Sequence of chain 1.A:
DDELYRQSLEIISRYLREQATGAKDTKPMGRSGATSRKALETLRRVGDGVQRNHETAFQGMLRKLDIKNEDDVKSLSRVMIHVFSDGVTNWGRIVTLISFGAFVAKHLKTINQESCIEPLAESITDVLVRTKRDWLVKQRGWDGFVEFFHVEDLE

Binding-site contacts:
Ligand atom C30 contacts residue VAL84 of chain 1.A at 3.7 Å (hydrophobic).
Ligand atom O01 contacts residue ASN91 of chain 1.A at 3.8 Å.
Ligand atom O42 contacts residue ARG94 of chain 1.A at 2.8 Å.
Ligand atom N23 contacts residue ALA58 of chain 1.A at 3.3 Å.
Ligand atom C37 contacts residue PHE101 of chain 1.A at 3.2 Å (hydrophobic).
Ligand atom CL contacts residue PHE101 of chain 1.A at 3.7 Å.
Ligand atom C37 contacts residue MET81 of chain 1.A at 3.7 Å (hydrophobic).
Ligand atom S07 contacts residue ARG94 of chain 1.A at 3.7 Å.
Ligand atom C38 contacts residue PHE101 of chain 1.A at 3.7 Å (hydrophobic).
Ligand atom C04 contacts residue THR97 of chain 1.A at 3.5 Å.
Ligand atom C16 contacts residue PHE101 of chain 1.A at 3.7 Å (hydrophobic).
Ligand atom C36 contacts residue PHE101 of chain 1.A at 3.4 Å (hydrophobic).
Ligand atom O01 contacts residue GLY93 of chain 1.A at 3.8 Å.
Ligand atom O44 contacts residue ASN91 of chain 1.A at 2.5 Å (h-bond).
Ligand atom CL2 contacts residue ALA58 of chain 1.A at 3.1 Å.
Ligand atom CL2 contacts residue PHE59 of chain 1.A at 3.4 Å.
Ligand atom C38 contacts residue GLY102 of chain 1.A at 3.6 Å.
Ligand atom C04 contacts residue GLY93 of chain 1.A at 3.6 Å.
Ligand atom C34 contacts residue MET81 of chain 1.A at 3.7 Å (hydrophobic).
Ligand atom C38 contacts residue ILE125 of chain 1.A at 3.7 Å (hydrophobic).
Ligand atom O43 contacts residue ARG94 of chain 1.A at 3.4 Å.
Ligand atom N24 contacts residue ALA58 of chain 1.A at 3.4 Å.
Ligand atom O41 contacts residue ARG94 of chain 1.A at 3.0 Å.
Ligand atom C27 contacts residue THR97 of chain 1.A at 3.5 Å.
Ligand atom C36 contacts residue LEU98 of chain 1.A at 3.4 Å (hydrophobic).
Ligand atom CL2 contacts residue MET62 of chain 1.A at 3.4 Å.
Ligand atom C02 contacts residue ASN91 of chain 1.A at 3.3 Å.
Ligand atom C03 contacts residue ARG94 of chain 1.A at 3.7 Å.
Ligand atom C39 contacts residue PHE101 of chain 1.A at 3.3 Å (hydrophobic).
Ligand atom C14 contacts residue THR97 of chain 1.A at 3.7 Å.
Ligand atom C34 contacts residue PHE101 of chain 1.A at 3.7 Å (hydrophobic).
Ligand atom O31 contacts residue LEU98 of chain 1.A at 3.8 Å.
Ligand atom C29 contacts residue VAL84 of chain 1.A at 3.6 Å (hydrophobic).
Ligand atom C38 contacts residue MET81 of chain 1.A at 3.5 Å (hydrophobic).
Ligand atom C16 contacts residue PHE59 of chain 1.A at 3.6 Å (hydrophobic).
Ligand atom C17 contacts residue PHE59 of chain 1.A at 3.6 Å (hydrophobic).
Ligand atom C21 contacts residue ALA58 of chain 1.A at 3.7 Å (hydrophobic).
Ligand atom C06 contacts residue ARG94 of chain 1.A at 3.5 Å.
Ligand atom C22 contacts residue HIS55 of chain 1.A at 3.3 Å.
Ligand atom C05 contacts residue THR97 of chain 1.A at 3.5 Å.

The protein below binds the small molecule below.
Small molecule (SMILES): Cc1cc(OCCCc2c(C(=O)NS(=O)(=O)c3ccc(C(=O)O)o3)[nH]c3c(-c4c(C)n[nH]c4C)c(Cl)ccc23)cc(C)c1Cl